Sequence of chain 3.A:
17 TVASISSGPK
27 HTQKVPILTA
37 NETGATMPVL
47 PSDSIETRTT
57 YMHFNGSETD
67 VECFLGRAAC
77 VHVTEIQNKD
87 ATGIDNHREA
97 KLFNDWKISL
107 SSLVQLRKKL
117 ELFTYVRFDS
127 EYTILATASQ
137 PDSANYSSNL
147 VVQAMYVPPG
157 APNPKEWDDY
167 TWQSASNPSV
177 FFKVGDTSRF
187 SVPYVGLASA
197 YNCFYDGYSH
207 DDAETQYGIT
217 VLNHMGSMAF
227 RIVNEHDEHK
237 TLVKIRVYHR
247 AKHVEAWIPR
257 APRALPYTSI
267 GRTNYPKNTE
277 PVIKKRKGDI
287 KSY

Binding-site contacts:
Ligand atom C1B contacts residue VAL188 of chain 3.A at 3.8 Å (hydrophobic).
Ligand atom C6B contacts residue ILE104 of chain 3.A at 3.6 Å (hydrophobic).
Ligand atom C2C contacts residue MET221 of chain 3.A at 4.0 Å (hydrophobic).
Ligand atom C3C contacts residue TYR128 of chain 3.A at 3.4 Å (hydrophobic).
Ligand atom C3B contacts residue TYR152 of chain 3.A at 3.7 Å (hydrophobic).
Ligand atom C2C contacts residue TYR197 of chain 3.A at 3.7 Å (hydrophobic).
Ligand atom C5A contacts residue ALA150 of chain 3.A at 3.6 Å (hydrophobic).
Ligand atom C4 contacts residue LEU106 of chain 3.A at 3.9 Å (hydrophobic).
Ligand atom C4A contacts residue PRO174 of chain 3.A at 3.1 Å (hydrophobic).
Ligand atom N2 contacts residue LEU106 of chain 3.A at 3.8 Å.
Ligand atom C6B contacts residue TYR128 of chain 3.A at 3.3 Å (hydrophobic).
Ligand atom C1B contacts residue ILE104 of chain 3.A at 4.0 Å (hydrophobic).
Ligand atom C5C contacts residue VAL191 of chain 3.A at 3.8 Å (hydrophobic).
Ligand atom C3B contacts residue VAL188 of chain 3.A at 3.8 Å (hydrophobic).
Ligand atom C5B contacts residue MET224 of chain 3.A at 3.8 Å (hydrophobic).
Ligand atom N3A contacts residue TYR152 of chain 3.A at 3.5 Å.
Ligand atom C2A contacts residue TYR152 of chain 3.A at 3.6 Å (hydrophobic).
Ligand atom C1C contacts residue TYR128 of chain 3.A at 3.7 Å (hydrophobic).
Ligand atom N3A contacts residue ALA24 of chain 3.C at 3.8 Å.
Ligand atom C5A contacts residue VAL176 of chain 3.A at 3.6 Å (hydrophobic).
Ligand atom C1B contacts residue TYR128 of chain 3.A at 3.6 Å (hydrophobic).
Ligand atom N3A contacts residue PHE186 of chain 3.A at 4.0 Å.
Ligand atom C4B contacts residue TYR152 of chain 3.A at 3.8 Å (hydrophobic).
Ligand atom O1 contacts residue MET221 of chain 3.A at 3.9 Å.
Ligand atom O1 contacts residue LEU106 of chain 3.A at 3.8 Å.
Ligand atom O1B contacts residue ILE104 of chain 3.A at 3.9 Å.
Ligand atom O1A contacts residue PHE186 of chain 3.A at 3.0 Å.
Ligand atom C4C contacts residue VAL188 of chain 3.A at 3.7 Å (hydrophobic).
Ligand atom C4B contacts residue PHE186 of chain 3.A at 3.6 Å (hydrophobic).
Ligand atom C5 contacts residue LEU106 of chain 3.A at 3.8 Å (hydrophobic).
Ligand atom C2A contacts residue PHE186 of chain 3.A at 3.3 Å (hydrophobic).
Ligand atom C4C contacts residue VAL191 of chain 3.A at 3.0 Å (hydrophobic).
Ligand atom O1B contacts residue TYR128 of chain 3.A at 3.4 Å (h-bond).
Ligand atom C2B contacts residue VAL188 of chain 3.A at 3.5 Å (hydrophobic).
Ligand atom C5B contacts residue TYR128 of chain 3.A at 4.0 Å (hydrophobic).
Ligand atom C4 contacts residue TYR197 of chain 3.A at 3.8 Å (hydrophobic).
Ligand atom C5B contacts residue PHE186 of chain 3.A at 3.9 Å (hydrophobic).
Ligand atom C1C contacts residue LEU106 of chain 3.A at 3.8 Å (hydrophobic).
Ligand atom N3A contacts residue PRO174 of chain 3.A at 3.7 Å.
Ligand atom C5A contacts residue PHE186 of chain 3.A at 3.5 Å (hydrophobic).

The protein below binds the small molecule below.
Small molecule (SMILES): Cc1cc(CCCCCOc2ccc(C3=NCCO3)cc2)on1

Sequence of chain 3.C:
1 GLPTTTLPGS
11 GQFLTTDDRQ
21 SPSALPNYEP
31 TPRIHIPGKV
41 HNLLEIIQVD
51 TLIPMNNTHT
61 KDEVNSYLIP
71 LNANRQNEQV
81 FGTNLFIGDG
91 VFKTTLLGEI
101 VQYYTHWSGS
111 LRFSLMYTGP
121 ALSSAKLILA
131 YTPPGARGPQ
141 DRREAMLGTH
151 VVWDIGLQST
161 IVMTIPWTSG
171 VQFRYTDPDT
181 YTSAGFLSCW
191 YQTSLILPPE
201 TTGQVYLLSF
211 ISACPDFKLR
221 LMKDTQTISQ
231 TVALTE